Binding-site contacts:
Ligand atom C3 contacts residue ASN709 of chain 1.C at 3.8 Å.
Ligand atom O7 contacts residue ILE1130 of chain 1.C at 4.3 Å.
Ligand atom C4 contacts residue ASN709 of chain 1.C at 4.2 Å.
Ligand atom C8 contacts residue ASN709 of chain 1.C at 4.3 Å.
Ligand atom O7 contacts residue ASN709 of chain 1.C at 3.0 Å (h-bond).
Ligand atom C7 contacts residue ASN709 of chain 1.C at 3.1 Å.
Ligand atom C8 contacts residue ILE1130 of chain 1.C at 3.5 Å (hydrophobic).
Ligand atom C7 contacts residue ILE1130 of chain 1.C at 4.3 Å (hydrophobic).
Ligand atom O5 contacts residue ASN709 of chain 1.C at 2.4 Å (h-bond).
Ligand atom C5 contacts residue ASN709 of chain 1.C at 3.7 Å.
Ligand atom C8 contacts residue GLY1131 of chain 1.C at 3.5 Å.
Ligand atom C1 contacts residue ASN709 of chain 1.C at 1.4 Å.
Ligand atom N2 contacts residue ASN709 of chain 1.C at 2.9 Å (h-bond).
Ligand atom C2 contacts residue ASN709 of chain 1.C at 2.5 Å.

A small-molecule ligand and the protein it binds are described below.
Small molecule (SMILES): CC(=O)N[C@@H]1[C@@H](O)[C@H](O)[C@@H](CO)O[C@H]1O

Sequence of chain 1.C:
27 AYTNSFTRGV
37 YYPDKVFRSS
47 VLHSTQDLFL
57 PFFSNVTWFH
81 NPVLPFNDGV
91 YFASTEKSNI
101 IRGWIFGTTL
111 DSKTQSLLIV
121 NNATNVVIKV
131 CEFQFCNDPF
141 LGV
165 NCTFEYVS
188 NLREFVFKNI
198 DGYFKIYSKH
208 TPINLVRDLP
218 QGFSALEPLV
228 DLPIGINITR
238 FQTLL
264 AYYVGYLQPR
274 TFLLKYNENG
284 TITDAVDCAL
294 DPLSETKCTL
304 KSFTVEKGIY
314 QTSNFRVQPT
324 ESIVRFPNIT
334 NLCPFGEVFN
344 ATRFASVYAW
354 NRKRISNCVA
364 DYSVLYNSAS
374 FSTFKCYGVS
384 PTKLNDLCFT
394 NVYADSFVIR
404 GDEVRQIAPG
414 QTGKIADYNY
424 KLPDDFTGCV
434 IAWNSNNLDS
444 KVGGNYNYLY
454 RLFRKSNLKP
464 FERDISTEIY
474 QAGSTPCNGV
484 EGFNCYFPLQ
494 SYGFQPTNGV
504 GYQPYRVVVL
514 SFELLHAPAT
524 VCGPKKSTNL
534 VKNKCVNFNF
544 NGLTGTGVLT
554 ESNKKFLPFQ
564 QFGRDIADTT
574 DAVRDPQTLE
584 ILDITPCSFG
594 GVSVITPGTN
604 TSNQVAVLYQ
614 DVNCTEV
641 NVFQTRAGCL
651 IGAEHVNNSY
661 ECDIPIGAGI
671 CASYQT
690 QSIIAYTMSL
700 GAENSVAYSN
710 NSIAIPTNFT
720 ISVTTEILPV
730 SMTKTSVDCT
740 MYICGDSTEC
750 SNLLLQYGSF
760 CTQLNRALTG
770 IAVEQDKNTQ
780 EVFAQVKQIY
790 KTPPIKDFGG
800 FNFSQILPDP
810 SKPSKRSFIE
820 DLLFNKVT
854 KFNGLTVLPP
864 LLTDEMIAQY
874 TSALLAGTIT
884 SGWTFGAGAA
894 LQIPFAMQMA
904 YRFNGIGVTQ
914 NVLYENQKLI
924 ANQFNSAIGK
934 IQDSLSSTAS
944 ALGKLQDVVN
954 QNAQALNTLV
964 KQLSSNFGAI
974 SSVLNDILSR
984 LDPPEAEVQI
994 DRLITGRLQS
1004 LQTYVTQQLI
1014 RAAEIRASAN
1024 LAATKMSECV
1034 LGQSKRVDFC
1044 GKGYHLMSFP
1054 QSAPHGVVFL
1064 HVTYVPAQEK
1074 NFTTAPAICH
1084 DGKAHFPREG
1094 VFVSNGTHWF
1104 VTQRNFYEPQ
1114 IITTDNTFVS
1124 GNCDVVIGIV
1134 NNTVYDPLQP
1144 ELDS